A small-molecule ligand and the protein it binds are described below.
Small molecule (SMILES): OC[C@H]1O[C@H](O[C@H]2[C@H](O)[C@@H](O)[C@H](OCCCCCCC3CCCCC3)O[C@@H]2CO)[C@H](O)[C@@H](O)[C@@H]1O

Sequence of chain 1.H:
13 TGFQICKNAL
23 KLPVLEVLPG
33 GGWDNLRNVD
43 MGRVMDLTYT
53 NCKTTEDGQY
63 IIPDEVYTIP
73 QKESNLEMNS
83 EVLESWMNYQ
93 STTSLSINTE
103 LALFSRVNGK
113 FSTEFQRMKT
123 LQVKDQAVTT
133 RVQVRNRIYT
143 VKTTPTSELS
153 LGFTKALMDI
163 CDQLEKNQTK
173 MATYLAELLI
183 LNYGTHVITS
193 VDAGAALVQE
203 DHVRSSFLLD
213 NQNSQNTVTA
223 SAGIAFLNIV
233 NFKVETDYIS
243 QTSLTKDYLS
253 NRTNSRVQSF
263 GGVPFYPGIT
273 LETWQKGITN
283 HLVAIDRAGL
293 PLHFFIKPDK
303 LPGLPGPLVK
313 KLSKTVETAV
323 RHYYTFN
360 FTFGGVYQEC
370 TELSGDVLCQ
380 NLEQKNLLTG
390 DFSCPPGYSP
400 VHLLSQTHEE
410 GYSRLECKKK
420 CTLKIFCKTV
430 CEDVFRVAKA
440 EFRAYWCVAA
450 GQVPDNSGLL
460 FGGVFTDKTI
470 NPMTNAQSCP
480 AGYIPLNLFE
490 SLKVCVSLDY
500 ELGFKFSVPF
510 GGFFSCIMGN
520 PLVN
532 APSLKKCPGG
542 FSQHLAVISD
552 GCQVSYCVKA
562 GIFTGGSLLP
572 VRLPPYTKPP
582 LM

Binding-site contacts:
Ligand atom C51 contacts residue ARG413 of chain 1.H at 4.1 Å.
Ligand atom C2 contacts residue GLY410 of chain 1.H at 4.2 Å.
Ligand atom C62 contacts residue LEU414 of chain 1.H at 3.7 Å (hydrophobic).
Ligand atom C32 contacts residue MET89 of chain 1.H at 3.6 Å (hydrophobic).
Ligand atom C60 contacts residue SER412 of chain 1.H at 3.3 Å.
Ligand atom C60 contacts residue TYR411 of chain 1.H at 4.4 Å (hydrophobic).
Ligand atom C6 contacts residue PHE434 of chain 1.H at 3.9 Å (hydrophobic).
Ligand atom C32 contacts residue LEU414 of chain 1.H at 3.8 Å (hydrophobic).
Ligand atom O5 contacts residue TYR250 of chain 1.H at 3.7 Å.
Ligand atom O6 contacts residue TYR250 of chain 1.H at 4.4 Å.
Ligand atom C2 contacts residue TYR250 of chain 1.H at 3.9 Å (hydrophobic).
Ligand atom O10 contacts residue SER412 of chain 1.H at 3.8 Å.
Ligand atom O2 contacts residue GLY410 of chain 1.H at 3.1 Å (h-bond).
Ligand atom C52 contacts residue LEU414 of chain 1.H at 3.8 Å (hydrophobic).
Ligand atom C42 contacts residue MET89 of chain 1.H at 4.3 Å (hydrophobic).
Ligand atom C51 contacts residue LEU414 of chain 1.H at 3.9 Å (hydrophobic).
Ligand atom O2 contacts residue GLU409 of chain 1.H at 3.5 Å (salt-bridge).
Ligand atom C1 contacts residue TYR250 of chain 1.H at 3.7 Å (hydrophobic).
Ligand atom O3 contacts residue TYR250 of chain 1.H at 2.4 Å (h-bond).
Ligand atom O4 contacts residue PHE434 of chain 1.H at 3.9 Å.
Ligand atom C61 contacts residue LEU414 of chain 1.H at 4.2 Å (hydrophobic).
Ligand atom O4 contacts residue GLY410 of chain 1.H at 2.4 Å (h-bond).
Ligand atom C12 contacts residue LEU414 of chain 1.H at 3.4 Å (hydrophobic).
Ligand atom C4 contacts residue GLY410 of chain 1.H at 3.5 Å.
Ligand atom C6 contacts residue SER412 of chain 1.H at 3.3 Å.
Ligand atom C3 contacts residue GLY410 of chain 1.H at 4.3 Å.
Ligand atom O50 contacts residue SER412 of chain 1.H at 3.9 Å.
Ligand atom C5 contacts residue TYR411 of chain 1.H at 4.1 Å (hydrophobic).
Ligand atom C4 contacts residue PHE434 of chain 1.H at 4.3 Å (hydrophobic).
Ligand atom C50 contacts residue SER412 of chain 1.H at 3.5 Å.
Ligand atom O1 contacts residue GLY410 of chain 1.H at 4.2 Å.
Ligand atom C5 contacts residue GLY410 of chain 1.H at 3.6 Å.
Ligand atom C5 contacts residue SER412 of chain 1.H at 4.3 Å.
Ligand atom C3 contacts residue TYR250 of chain 1.H at 3.6 Å (hydrophobic).
Ligand atom O60 contacts residue SER412 of chain 1.H at 4.2 Å.
Ligand atom C6 contacts residue TYR411 of chain 1.H at 4.3 Å (hydrophobic).
Ligand atom O6 contacts residue SER412 of chain 1.H at 3.3 Å (h-bond).
Ligand atom O50 contacts residue TYR411 of chain 1.H at 3.5 Å.
Ligand atom O4 contacts residue TYR411 of chain 1.H at 4.0 Å.
Ligand atom C50 contacts residue TYR411 of chain 1.H at 3.8 Å (hydrophobic).